Binding-site contacts:
Ligand atom O5 contacts residue ASN12 of chain 25.D at 2.7 Å (h-bond).
Ligand atom N2 contacts residue ASN12 of chain 25.D at 3.8 Å.
Ligand atom O7 contacts residue ASN12 of chain 25.D at 3.6 Å.
Ligand atom C2 contacts residue ASN12 of chain 25.D at 3.3 Å.
Ligand atom C7 contacts residue ASN12 of chain 25.D at 3.9 Å.
Ligand atom C1 contacts residue ASN12 of chain 25.D at 2.2 Å.
Ligand atom C5 contacts residue ASN12 of chain 25.D at 4.1 Å.

A small-molecule ligand and the protein it binds are described below.
Small molecule (SMILES): CC(=O)N[C@H]1[C@H](O[C@H]2[C@H](O)[C@@H](NC(C)=O)CO[C@@H]2CO)O[C@H](CO)[C@@H](O)[C@@H]1O

Sequence of chain 25.D:
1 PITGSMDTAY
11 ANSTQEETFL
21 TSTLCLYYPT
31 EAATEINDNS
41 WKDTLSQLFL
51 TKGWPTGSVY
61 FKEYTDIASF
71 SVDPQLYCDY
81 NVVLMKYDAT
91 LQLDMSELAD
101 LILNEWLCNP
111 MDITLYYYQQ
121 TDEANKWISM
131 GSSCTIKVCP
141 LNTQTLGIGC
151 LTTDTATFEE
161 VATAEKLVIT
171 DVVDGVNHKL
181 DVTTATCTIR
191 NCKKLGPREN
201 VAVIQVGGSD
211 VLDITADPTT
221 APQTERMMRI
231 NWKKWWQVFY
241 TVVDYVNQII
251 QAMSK